Binding-site contacts:
Ligand atom P contacts residue NA1 of chain 1.F at 3.6 Å.
Ligand atom P contacts residue LYS58 of chain 1.A at 3.1 Å.
Ligand atom O3' contacts residue ILE59 of chain 1.A at 3.7 Å.
Ligand atom C3' contacts residue GLY56 of chain 1.A at 3.7 Å.
Ligand atom O5' contacts residue LYS25 of chain 1.A at 3.6 Å (salt-bridge).
Ligand atom OP1 contacts residue ILE59 of chain 1.A at 3.0 Å (h-bond).
Ligand atom OP3 contacts residue LYS25 of chain 1.A at 2.6 Å (salt-bridge).
Ligand atom N7 contacts residue LYS25 of chain 1.A at 3.6 Å.
Ligand atom OP1 contacts residue LYS58 of chain 1.A at 3.6 Å.
Ligand atom O5' contacts residue GLY56 of chain 1.A at 3.3 Å (h-bond).
Ligand atom P contacts residue GLY56 of chain 1.A at 3.6 Å.
Ligand atom OP1 contacts residue GLY54 of chain 1.A at 2.7 Å (h-bond).
Ligand atom C5' contacts residue GLY56 of chain 1.A at 3.5 Å.
Ligand atom C8 contacts residue LYS25 of chain 1.A at 3.7 Å.
Ligand atom P contacts residue LYS58 of chain 1.A at 3.8 Å.
Ligand atom OP2 contacts residue LYS58 of chain 1.A at 3.1 Å (salt-bridge).
Ligand atom OP1 contacts residue PRO53 of chain 1.A at 3.7 Å.
Ligand atom OP2 contacts residue LYS62 of chain 1.A at 3.3 Å (salt-bridge).
Ligand atom OP2 contacts residue NA1 of chain 1.F at 3.3 Å (h-bond).
Ligand atom OP1 contacts residue VAL55 of chain 1.A at 3.6 Å.
Ligand atom OP2 contacts residue GLY56 of chain 1.A at 3.9 Å.
Ligand atom OP2 contacts residue GLY56 of chain 1.A at 3.7 Å.
Ligand atom OP1 contacts residue LEU52 of chain 1.A at 3.8 Å.
Ligand atom C5' contacts residue TYR29 of chain 1.A at 3.4 Å (hydrophobic).
Ligand atom O3' contacts residue GLY56 of chain 1.A at 3.9 Å.
Ligand atom OP1 contacts residue NA1 of chain 1.F at 3.0 Å (h-bond).
Ligand atom O3' contacts residue VAL55 of chain 1.A at 3.7 Å.
Ligand atom OP1 contacts residue LYS25 of chain 1.A at 3.5 Å (salt-bridge).
Ligand atom OP1 contacts residue LYS58 of chain 1.A at 2.5 Å (salt-bridge).
Ligand atom OP2 contacts residue VAL55 of chain 1.A at 3.7 Å.
Ligand atom O3' contacts residue GLY54 of chain 1.A at 3.4 Å.
Ligand atom C3' contacts residue LYS58 of chain 1.A at 3.9 Å.
Ligand atom C5' contacts residue GLY54 of chain 1.A at 3.3 Å.
Ligand atom C4' contacts residue GLY54 of chain 1.A at 3.4 Å.
Ligand atom OP2 contacts residue THR57 of chain 1.A at 3.6 Å (h-bond).
Ligand atom OP2 contacts residue LYS58 of chain 1.A at 2.9 Å (salt-bridge).
Ligand atom OP1 contacts residue GLY56 of chain 1.A at 2.8 Å (h-bond).
Ligand atom N3 contacts residue ALA28 of chain 1.A at 3.6 Å.
Ligand atom P contacts residue LYS25 of chain 1.A at 3.5 Å.
Ligand atom OP1 contacts residue THR57 of chain 1.A at 3.8 Å.

The protein below binds the small molecule below.
Small molecule (SMILES): Cc1cn([C@H]2C[C@H](O[P](=O)(O)OC[C@H]3O[C@@H](n4ccc(N)nc4=O)C[C@@H]3O[P](=O)(O)OC[C@H]3O[C@@H](n4cnc5c(=O)nc(N)[nH]c54)C[C@@H]3O[P](=O)(O)OC[C@H]3O[C@@H](n4cnc5c(=O)nc(N)[nH]c54)C[C@@H]3O)[C@@H](CO[P](=O)(O)O[C@H]3C[C@H](n4cnc5c(=O)nc(N)[nH]c54)O[C@@H]3COP(=O)(O)O)O2)c(=O)[nH]c1=O

Sequence of chain 1.A:
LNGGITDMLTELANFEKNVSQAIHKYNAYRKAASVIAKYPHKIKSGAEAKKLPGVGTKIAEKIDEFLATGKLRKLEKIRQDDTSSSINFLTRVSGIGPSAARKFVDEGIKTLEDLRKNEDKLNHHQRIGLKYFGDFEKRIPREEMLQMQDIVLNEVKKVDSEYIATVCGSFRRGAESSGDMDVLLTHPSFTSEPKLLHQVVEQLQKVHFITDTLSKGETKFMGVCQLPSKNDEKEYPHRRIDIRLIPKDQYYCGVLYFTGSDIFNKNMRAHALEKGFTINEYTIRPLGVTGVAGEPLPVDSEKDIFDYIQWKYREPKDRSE